Binding-site contacts:
Ligand atom O54 contacts residue LYS64 of chain 1.C at 3.3 Å (salt-bridge).
Ligand atom N40 contacts residue ASP170 of chain 1.C at 2.9 Å (salt-bridge).
Ligand atom C16 contacts residue VAL52 of chain 1.C at 3.7 Å (hydrophobic).
Ligand atom S13 contacts residue PHE159 of chain 1.C at 3.6 Å.
Ligand atom F53 contacts residue PHE171 of chain 1.C at 3.0 Å.
Ligand atom C7 contacts residue LEU90 of chain 1.C at 3.6 Å (hydrophobic).
Ligand atom N15 contacts residue VAL52 of chain 1.C at 3.3 Å.
Ligand atom C33 contacts residue LEU90 of chain 1.C at 3.7 Å (hydrophobic).
Ligand atom C33 contacts residue LYS64 of chain 1.C at 3.7 Å.
Ligand atom O55 contacts residue ASP170 of chain 1.C at 3.4 Å (salt-bridge).
Ligand atom C37 contacts residue THR105 of chain 1.C at 3.5 Å.
Ligand atom C47 contacts residue LEU90 of chain 1.C at 3.4 Å (hydrophobic).
Ligand atom F52 contacts residue ILE103 of chain 1.C at 3.3 Å.
Ligand atom N9 contacts residue TRP107 of chain 1.C at 3.4 Å.
Ligand atom O54 contacts residue PHE49 of chain 1.C at 3.4 Å.
Ligand atom C50 contacts residue THR105 of chain 1.C at 3.6 Å.
Ligand atom C47 contacts residue VAL80 of chain 1.C at 3.5 Å (hydrophobic).
Ligand atom C7 contacts residue GLN106 of chain 1.C at 3.2 Å.
Ligand atom C31 contacts residue LYS64 of chain 1.C at 3.6 Å.
Ligand atom C12 contacts residue PHE159 of chain 1.C at 3.6 Å (hydrophobic).
Ligand atom C31 contacts residue LEU90 of chain 1.C at 3.6 Å (hydrophobic).
Ligand atom O55 contacts residue PHE171 of chain 1.C at 2.9 Å (h-bond).
Ligand atom C1 contacts residue CYS108 of chain 1.C at 3.6 Å (hydrophobic).
Ligand atom N6 contacts residue CYS108 of chain 1.C at 2.9 Å (h-bond).
Ligand atom C33 contacts residue THR105 of chain 1.C at 3.7 Å.
Ligand atom C4 contacts residue ALA62 of chain 1.C at 3.7 Å (hydrophobic).
Ligand atom F53 contacts residue GLY169 of chain 1.C at 3.2 Å.
Ligand atom C7 contacts residue ALA62 of chain 1.C at 3.7 Å (hydrophobic).
Ligand atom F39 contacts residue ASP170 of chain 1.C at 2.9 Å.
Ligand atom C47 contacts residue PHE92 of chain 1.C at 3.7 Å (hydrophobic).
Ligand atom C22 contacts residue GLY47 of chain 1.C at 3.7 Å.
Ligand atom F39 contacts residue PHE159 of chain 1.C at 3.6 Å.
Ligand atom C44 contacts residue LEU90 of chain 1.C at 3.2 Å (hydrophobic).
Ligand atom C26 contacts residue GLY45 of chain 1.C at 3.5 Å.
Ligand atom N6 contacts residue TRP107 of chain 1.C at 3.6 Å.
Ligand atom C1 contacts residue TRP107 of chain 1.C at 3.6 Å (hydrophobic).
Ligand atom C22 contacts residue ASP170 of chain 1.C at 3.6 Å.
Ligand atom C26 contacts residue SER46 of chain 1.C at 3.7 Å.
Ligand atom N9 contacts residue CYS108 of chain 1.C at 3.0 Å (h-bond).
Ligand atom C44 contacts residue VAL80 of chain 1.C at 3.6 Å (hydrophobic).

The protein below binds the small molecule below.
Small molecule (SMILES): CC(C)(C)c1nc(-c2cccc(NS(=O)(=O)c3c(F)cccc3F)c2F)c(-c2ccnc(N)n2)s1

Sequence of chain 1.C:
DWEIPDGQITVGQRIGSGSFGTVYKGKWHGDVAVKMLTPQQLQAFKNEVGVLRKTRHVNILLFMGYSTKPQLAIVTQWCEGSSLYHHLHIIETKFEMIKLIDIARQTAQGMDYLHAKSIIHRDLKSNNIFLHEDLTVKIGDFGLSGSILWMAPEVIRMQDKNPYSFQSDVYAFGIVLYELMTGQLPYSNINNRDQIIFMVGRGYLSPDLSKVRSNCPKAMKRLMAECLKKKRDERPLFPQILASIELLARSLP